Binding-site contacts:
Ligand atom N3 contacts residue TRP314 of chain 1.A at 3.4 Å.
Ligand atom O1A contacts residue GLY334 of chain 1.A at 3.6 Å.
Ligand atom N3 contacts residue ALA315 of chain 1.A at 3.0 Å (h-bond).
Ligand atom C5 contacts residue TRP314 of chain 1.A at 3.6 Å (hydrophobic).
Ligand atom C4 contacts residue TRP314 of chain 1.A at 3.6 Å (hydrophobic).
Ligand atom O2A contacts residue SER337 of chain 1.A at 2.5 Å (h-bond).
Ligand atom C2' contacts residue GLN18 of chain 1.A at 3.5 Å.
Ligand atom O4 contacts residue ALA315 of chain 1.A at 2.7 Å (h-bond).
Ligand atom O1A contacts residue GLY336 of chain 1.A at 2.4 Å (h-bond).
Ligand atom O1B contacts residue SER250 of chain 1.A at 2.9 Å (h-bond).
Ligand atom C2C contacts residue GLN317 of chain 1.A at 3.7 Å.
Ligand atom C4' contacts residue ASP356 of chain 1.A at 3.3 Å.
Ligand atom O5' contacts residue ASP356 of chain 1.A at 3.5 Å (salt-bridge).
Ligand atom O2A contacts residue HIS332 of chain 1.A at 3.0 Å (h-bond).
Ligand atom O2 contacts residue ALA315 of chain 1.A at 3.6 Å.
Ligand atom O2B contacts residue GLY249 of chain 1.A at 3.7 Å.
Ligand atom O2B contacts residue SER250 of chain 1.A at 3.6 Å (h-bond).
Ligand atom C2 contacts residue GLN317 of chain 1.A at 3.6 Å.
Ligand atom O2C contacts residue GLU340 of chain 1.A at 2.5 Å (salt-bridge).
Ligand atom O1A contacts residue TRP335 of chain 1.A at 3.4 Å (h-bond).
Ligand atom O2C contacts residue GLN317 of chain 1.A at 3.4 Å (h-bond).
Ligand atom O2' contacts residue ALA355 of chain 1.A at 3.6 Å.
Ligand atom C4 contacts residue ALA315 of chain 1.A at 3.6 Å (hydrophobic).
Ligand atom C2C contacts residue GLU340 of chain 1.A at 3.6 Å.
Ligand atom O3C contacts residue GLU340 of chain 1.A at 3.6 Å.
Ligand atom C2 contacts residue TRP314 of chain 1.A at 3.2 Å (hydrophobic).
Ligand atom O4 contacts residue TRP314 of chain 1.A at 3.2 Å.
Ligand atom C6' contacts residue ASP356 of chain 1.A at 2.3 Å.
Ligand atom O4' contacts residue ASP356 of chain 1.A at 3.7 Å.
Ligand atom O1B contacts residue GLY20 of chain 1.A at 3.5 Å (h-bond).
Ligand atom O2 contacts residue TRP314 of chain 1.A at 3.1 Å.
Ligand atom O2 contacts residue GLN317 of chain 1.A at 3.3 Å.
Ligand atom O2' contacts residue LEU88 of chain 1.A at 3.3 Å.
Ligand atom O2B contacts residue HIS332 of chain 1.A at 3.1 Å (h-bond).
Ligand atom O1A contacts residue SER337 of chain 1.A at 3.5 Å (h-bond).
Ligand atom C5' contacts residue ASP356 of chain 1.A at 3.2 Å.
Ligand atom N1 contacts residue TRP314 of chain 1.A at 3.5 Å.
Ligand atom O4' contacts residue ILE148 of chain 1.A at 3.0 Å.
Ligand atom O1B contacts residue GLN18 of chain 1.A at 3.2 Å (h-bond).
Ligand atom O3' contacts residue HIS21 of chain 1.A at 3.4 Å (h-bond).

Sequence of chain 1.A:
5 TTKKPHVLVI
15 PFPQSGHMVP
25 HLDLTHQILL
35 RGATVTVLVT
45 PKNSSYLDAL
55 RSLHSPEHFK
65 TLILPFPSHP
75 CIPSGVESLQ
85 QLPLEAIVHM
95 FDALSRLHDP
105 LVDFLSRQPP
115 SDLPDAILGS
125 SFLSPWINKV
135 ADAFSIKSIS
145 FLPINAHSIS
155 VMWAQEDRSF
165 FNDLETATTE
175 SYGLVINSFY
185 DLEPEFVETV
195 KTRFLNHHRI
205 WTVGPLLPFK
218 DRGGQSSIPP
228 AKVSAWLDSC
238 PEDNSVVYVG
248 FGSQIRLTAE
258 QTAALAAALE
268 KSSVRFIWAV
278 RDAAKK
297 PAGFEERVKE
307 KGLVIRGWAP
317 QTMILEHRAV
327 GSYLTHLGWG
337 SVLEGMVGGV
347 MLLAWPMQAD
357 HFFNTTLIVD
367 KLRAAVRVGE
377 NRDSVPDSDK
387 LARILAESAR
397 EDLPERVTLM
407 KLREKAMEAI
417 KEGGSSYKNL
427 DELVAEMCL

The protein below binds the small molecule below.
Small molecule (SMILES): C[C@@H]1O[C@H](OP(=O)(O)OP(=O)(O)OC[C@H]2O[C@@H](n3ccc(=O)[nH]c3=O)[C@H](O)[C@@H]2O)[C@H](O)[C@H](O)[C@H]1O